Sequence of chain 1.A:
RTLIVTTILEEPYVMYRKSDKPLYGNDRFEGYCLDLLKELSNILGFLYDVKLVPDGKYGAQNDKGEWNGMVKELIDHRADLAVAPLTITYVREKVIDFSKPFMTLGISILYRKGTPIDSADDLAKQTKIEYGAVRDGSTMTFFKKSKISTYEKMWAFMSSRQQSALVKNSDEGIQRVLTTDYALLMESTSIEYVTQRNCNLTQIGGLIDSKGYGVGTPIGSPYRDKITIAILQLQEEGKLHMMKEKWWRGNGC

The small molecule below binds the protein below.
Small molecule (SMILES): C=C(C)[C@H]1CN[C@H](C(=O)O)[C@H]1CC(=O)O

Binding-site contacts:
Ligand atom CD contacts residue PRO88 of chain 1.A at 3.2 Å (hydrophobic).
Ligand atom CG contacts residue TYR61 of chain 1.A at 3.6 Å (hydrophobic).
Ligand atom OD1 contacts residue THR142 of chain 1.A at 2.6 Å (h-bond).
Ligand atom O contacts residue ARG95 of chain 1.A at 2.9 Å (salt-bridge).
Ligand atom CD2 contacts residue GOL1 of chain 1.G at 3.8 Å.
Ligand atom N contacts residue PRO88 of chain 1.A at 3.0 Å (h-bond).
Ligand atom CD2 contacts residue TYR61 of chain 1.A at 3.6 Å (hydrophobic).
Ligand atom OXT contacts residue THR90 of chain 1.A at 3.1 Å (h-bond).
Ligand atom CA contacts residue GLU190 of chain 1.A at 3.4 Å.
Ligand atom OXT contacts residue SER141 of chain 1.A at 4.1 Å.
Ligand atom OD2 contacts residue GLY140 of chain 1.A at 3.3 Å.
Ligand atom OXT contacts residue LEU89 of chain 1.A at 3.9 Å.
Ligand atom OXT contacts residue PRO88 of chain 1.A at 3.5 Å (h-bond).
Ligand atom CD1 contacts residue SER173 of chain 1.A at 4.1 Å.
Ligand atom O contacts residue GLY140 of chain 1.A at 3.8 Å.
Ligand atom CG1 contacts residue SER141 of chain 1.A at 4.1 Å.
Ligand atom N contacts residue TYR216 of chain 1.A at 4.0 Å.
Ligand atom CG1 contacts residue THR142 of chain 1.A at 3.3 Å.
Ligand atom CG2 contacts residue TYR61 of chain 1.A at 3.4 Å (hydrophobic).
Ligand atom CD1 contacts residue TYR61 of chain 1.A at 3.5 Å (hydrophobic).
Ligand atom OXT contacts residue TYR61 of chain 1.A at 3.8 Å.
Ligand atom N contacts residue THR90 of chain 1.A at 3.1 Å (h-bond).
Ligand atom CD contacts residue TYR61 of chain 1.A at 3.7 Å (hydrophobic).
Ligand atom C contacts residue THR90 of chain 1.A at 3.4 Å.
Ligand atom CA contacts residue THR90 of chain 1.A at 3.2 Å.
Ligand atom OD2 contacts residue THR142 of chain 1.A at 3.0 Å (h-bond).
Ligand atom OD2 contacts residue SER141 of chain 1.A at 2.9 Å (h-bond).
Ligand atom C contacts residue ARG95 of chain 1.A at 3.4 Å.
Ligand atom CD2 contacts residue VAL137 of chain 1.A at 4.0 Å (hydrophobic).
Ligand atom CD contacts residue GLU190 of chain 1.A at 3.5 Å.
Ligand atom O contacts residue SER141 of chain 1.A at 2.9 Å (h-bond).
Ligand atom CG1 contacts residue GLU190 of chain 1.A at 4.0 Å.
Ligand atom OD1 contacts residue GLU190 of chain 1.A at 3.6 Å.
Ligand atom N contacts residue GLU190 of chain 1.A at 2.8 Å (salt-bridge).
Ligand atom C contacts residue SER141 of chain 1.A at 3.4 Å.
Ligand atom CA contacts residue SER141 of chain 1.A at 3.4 Å.
Ligand atom CD1 contacts residue GLU13 of chain 1.A at 3.3 Å.
Ligand atom OXT contacts residue ARG95 of chain 1.A at 2.8 Å (salt-bridge).
Ligand atom CB contacts residue GLU190 of chain 1.A at 4.1 Å.
Ligand atom CB1 contacts residue GLU190 of chain 1.A at 3.7 Å.